A protein and the small-molecule ligand that binds it are described below.
Small molecule (SMILES): CC(=O)N[C@@H]1[C@@H](O)[C@H](O)[C@@H](CO)O[C@H]1O

Sequence of chain 17.A:
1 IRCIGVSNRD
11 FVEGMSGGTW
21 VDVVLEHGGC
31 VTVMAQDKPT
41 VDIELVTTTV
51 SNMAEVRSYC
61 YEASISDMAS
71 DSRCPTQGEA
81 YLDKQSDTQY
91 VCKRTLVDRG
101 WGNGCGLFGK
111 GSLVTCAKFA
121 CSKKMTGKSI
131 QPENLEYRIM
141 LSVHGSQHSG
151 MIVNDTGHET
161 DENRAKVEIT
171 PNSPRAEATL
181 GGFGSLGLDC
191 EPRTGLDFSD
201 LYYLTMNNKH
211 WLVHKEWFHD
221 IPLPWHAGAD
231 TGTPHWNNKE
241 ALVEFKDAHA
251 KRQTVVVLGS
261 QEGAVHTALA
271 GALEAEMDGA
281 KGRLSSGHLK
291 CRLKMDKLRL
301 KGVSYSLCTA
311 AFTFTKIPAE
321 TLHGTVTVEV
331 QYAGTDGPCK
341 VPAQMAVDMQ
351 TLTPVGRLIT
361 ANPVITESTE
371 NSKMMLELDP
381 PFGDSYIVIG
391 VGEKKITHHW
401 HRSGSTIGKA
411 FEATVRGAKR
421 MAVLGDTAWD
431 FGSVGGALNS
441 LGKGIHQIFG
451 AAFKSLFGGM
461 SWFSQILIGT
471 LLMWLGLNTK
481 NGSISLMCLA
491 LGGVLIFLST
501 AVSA

Binding-site contacts:
Ligand atom C8 contacts residue ASN154 of chain 17.A at 4.1 Å.
Ligand atom C6 contacts residue THR160 of chain 17.A at 3.7 Å.
Ligand atom C1 contacts residue ASN154 of chain 17.A at 1.6 Å.
Ligand atom C8 contacts residue VAL153 of chain 17.A at 4.4 Å (hydrophobic).
Ligand atom O3 contacts residue THR160 of chain 17.A at 4.3 Å.
Ligand atom O7 contacts residue ASP161 of chain 17.A at 3.7 Å.
Ligand atom C7 contacts residue THR160 of chain 17.A at 3.4 Å.
Ligand atom C4 contacts residue THR160 of chain 17.A at 3.6 Å.
Ligand atom C3 contacts residue THR160 of chain 17.A at 3.9 Å.
Ligand atom C5 contacts residue ASN154 of chain 17.A at 3.8 Å.
Ligand atom O5 contacts residue HIS158 of chain 17.A at 3.8 Å.
Ligand atom N2 contacts residue THR160 of chain 17.A at 3.5 Å.
Ligand atom N2 contacts residue ASN154 of chain 17.A at 3.0 Å (h-bond).
Ligand atom O6 contacts residue HIS158 of chain 17.A at 3.4 Å (h-bond).
Ligand atom O5 contacts residue ASN154 of chain 17.A at 2.4 Å (h-bond).
Ligand atom O5 contacts residue THR160 of chain 17.A at 3.2 Å.
Ligand atom C3 contacts residue ASN154 of chain 17.A at 3.9 Å.
Ligand atom C7 contacts residue ASN154 of chain 17.A at 3.0 Å.
Ligand atom C2 contacts residue ASN154 of chain 17.A at 2.5 Å.
Ligand atom O7 contacts residue THR160 of chain 17.A at 2.5 Å.
Ligand atom C1 contacts residue THR160 of chain 17.A at 3.0 Å.
Ligand atom O7 contacts residue ASN154 of chain 17.A at 2.7 Å (h-bond).
Ligand atom C6 contacts residue HIS158 of chain 17.A at 4.0 Å.
Ligand atom C8 contacts residue ILE152 of chain 17.A at 4.3 Å (hydrophobic).
Ligand atom C4 contacts residue ASN154 of chain 17.A at 4.3 Å.
Ligand atom C5 contacts residue THR160 of chain 17.A at 3.7 Å.
Ligand atom C2 contacts residue THR160 of chain 17.A at 2.7 Å.